Sequence of chain 1.D:
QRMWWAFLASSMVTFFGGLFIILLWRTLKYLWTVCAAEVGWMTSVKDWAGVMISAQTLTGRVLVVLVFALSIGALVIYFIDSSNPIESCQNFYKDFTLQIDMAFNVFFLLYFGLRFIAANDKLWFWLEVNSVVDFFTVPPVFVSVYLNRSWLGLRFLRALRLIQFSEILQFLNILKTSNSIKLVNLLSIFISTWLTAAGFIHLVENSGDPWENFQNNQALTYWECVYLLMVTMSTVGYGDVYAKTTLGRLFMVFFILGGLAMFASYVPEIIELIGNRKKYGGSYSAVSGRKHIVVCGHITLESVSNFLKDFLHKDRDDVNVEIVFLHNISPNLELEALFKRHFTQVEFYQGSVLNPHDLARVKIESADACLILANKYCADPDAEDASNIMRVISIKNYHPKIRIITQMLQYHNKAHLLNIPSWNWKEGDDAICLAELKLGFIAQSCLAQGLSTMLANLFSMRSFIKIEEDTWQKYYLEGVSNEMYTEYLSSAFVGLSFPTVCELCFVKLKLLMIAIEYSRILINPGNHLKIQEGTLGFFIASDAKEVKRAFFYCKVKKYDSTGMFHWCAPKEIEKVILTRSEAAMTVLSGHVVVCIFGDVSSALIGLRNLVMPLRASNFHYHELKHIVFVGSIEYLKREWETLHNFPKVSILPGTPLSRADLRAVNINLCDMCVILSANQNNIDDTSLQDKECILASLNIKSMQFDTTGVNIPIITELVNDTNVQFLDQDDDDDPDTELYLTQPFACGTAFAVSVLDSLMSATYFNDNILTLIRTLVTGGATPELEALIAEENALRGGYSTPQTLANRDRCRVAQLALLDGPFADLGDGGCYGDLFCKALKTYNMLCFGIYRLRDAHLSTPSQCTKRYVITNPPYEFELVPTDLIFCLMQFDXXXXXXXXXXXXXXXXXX

Binding-site contacts:
Ligand atom C8 contacts residue LEU126 of chain 1.D at 4.4 Å (hydrophobic).
Ligand atom C19 contacts residue THR125 of chain 1.D at 3.9 Å.
Ligand atom C23 contacts residue TRP116 of chain 1.D at 3.4 Å (hydrophobic).
Ligand atom C21 contacts residue TRP116 of chain 1.D at 4.0 Å (hydrophobic).
Ligand atom C12 contacts residue THR125 of chain 1.D at 3.6 Å.
Ligand atom C5 contacts residue LEU126 of chain 1.D at 4.5 Å (hydrophobic).
Ligand atom C15 contacts residue POV1 of chain 1.YD at 3.8 Å.
Ligand atom C4 contacts residue POV1 of chain 1.YD at 4.2 Å.
Ligand atom C20 contacts residue TRP116 of chain 1.D at 4.3 Å (hydrophobic).
Ligand atom C20 contacts residue THR125 of chain 1.D at 4.3 Å.
Ligand atom C7 contacts residue LEU126 of chain 1.D at 4.3 Å (hydrophobic).
Ligand atom C18 contacts residue THR125 of chain 1.D at 1.5 Å.
Ligand atom C7 contacts residue POV1 of chain 1.YD at 3.7 Å.
Ligand atom C17 contacts residue THR125 of chain 1.D at 4.0 Å.
Ligand atom C5 contacts residue POV1 of chain 1.YD at 4.2 Å.
Ligand atom C18 contacts residue THR127 of chain 1.D at 4.1 Å.
Ligand atom C6 contacts residue LEU126 of chain 1.D at 4.1 Å (hydrophobic).
Ligand atom C27 contacts residue POV1 of chain 1.YD at 3.7 Å.
Ligand atom C16 contacts residue POV1 of chain 1.YD at 4.0 Å.
Ligand atom C16 contacts residue THR125 of chain 1.D at 4.5 Å.
Ligand atom C19 contacts residue LEU126 of chain 1.D at 3.8 Å (hydrophobic).
Ligand atom C22 contacts residue TRP116 of chain 1.D at 4.3 Å (hydrophobic).
Ligand atom C3 contacts residue POV1 of chain 1.YD at 4.5 Å.
Ligand atom C24 contacts residue TRP116 of chain 1.D at 4.3 Å (hydrophobic).
Ligand atom C24 contacts residue THR127 of chain 1.D at 4.5 Å.
Ligand atom C13 contacts residue THR125 of chain 1.D at 3.0 Å.
Ligand atom C8 contacts residue THR125 of chain 1.D at 3.7 Å.
Ligand atom C24 contacts residue MET120 of chain 1.D at 4.4 Å (hydrophobic).
Ligand atom C6 contacts residue POV1 of chain 1.YD at 3.6 Å.
Ligand atom C14 contacts residue THR125 of chain 1.D at 3.7 Å.
Ligand atom C19 contacts residue GLN124 of chain 1.D at 4.1 Å.
Ligand atom C18 contacts residue LEU126 of chain 1.D at 4.4 Å (hydrophobic).
Ligand atom C15 contacts residue THR127 of chain 1.D at 3.7 Å.
Ligand atom C11 contacts residue THR125 of chain 1.D at 3.7 Å.
Ligand atom C15 contacts residue THR125 of chain 1.D at 4.0 Å.
Ligand atom C16 contacts residue THR127 of chain 1.D at 4.1 Å.
Ligand atom C9 contacts residue THR125 of chain 1.D at 4.2 Å.

This small molecule binds to this protein.
Small molecule (SMILES): CC(C)CCC[C@@H](C)[C@H]1CC[C@H]2[C@@H]3CC=C4C[C@@H](O)CC[C@]4(C)[C@H]3CC[C@]12C